Sequence of chain 3.A:
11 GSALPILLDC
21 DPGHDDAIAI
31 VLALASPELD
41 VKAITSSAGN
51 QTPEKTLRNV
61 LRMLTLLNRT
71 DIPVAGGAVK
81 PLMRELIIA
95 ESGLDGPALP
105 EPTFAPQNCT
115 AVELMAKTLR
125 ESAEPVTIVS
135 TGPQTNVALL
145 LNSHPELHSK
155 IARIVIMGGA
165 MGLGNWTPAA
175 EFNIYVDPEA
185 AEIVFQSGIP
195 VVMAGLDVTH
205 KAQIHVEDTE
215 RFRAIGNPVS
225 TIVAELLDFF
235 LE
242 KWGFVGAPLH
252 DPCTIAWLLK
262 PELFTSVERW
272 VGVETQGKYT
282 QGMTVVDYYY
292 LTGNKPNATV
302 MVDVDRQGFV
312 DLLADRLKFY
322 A

Binding-site contacts:
Ligand atom C5 contacts residue ASN169 of chain 3.A at 3.8 Å.
Ligand atom O4 contacts residue GLU175 of chain 3.A at 4.0 Å.
Ligand atom O3 contacts residue ASP252 of chain 3.A at 2.8 Å (salt-bridge).
Ligand atom O3 contacts residue THR135 of chain 3.A at 3.1 Å (h-bond).
Ligand atom O1 contacts residue ASN50 of chain 3.A at 2.6 Å (h-bond).
Ligand atom O2 contacts residue ASP26 of chain 3.A at 3.4 Å (salt-bridge).
Ligand atom C2 contacts residue HIS251 of chain 3.A at 4.2 Å.
Ligand atom O5 contacts residue MET161 of chain 3.A at 4.2 Å.
Ligand atom O4 contacts residue PHE176 of chain 3.A at 3.7 Å.
Ligand atom O4 contacts residue ASN177 of chain 3.A at 4.2 Å.
Ligand atom O2 contacts residue ASN50 of chain 3.A at 2.9 Å (h-bond).
Ligand atom C5 contacts residue MET161 of chain 3.A at 3.6 Å (hydrophobic).
Ligand atom C3 contacts residue ASN177 of chain 3.A at 4.0 Å.
Ligand atom O2 contacts residue ASP252 of chain 3.A at 3.5 Å (salt-bridge).
Ligand atom C2 contacts residue ASP25 of chain 3.A at 3.4 Å.
Ligand atom C3 contacts residue CA1 of chain 3.C at 3.8 Å.
Ligand atom C5 contacts residue GLU175 of chain 3.A at 3.4 Å.
Ligand atom O2 contacts residue ASP25 of chain 3.A at 2.8 Å (salt-bridge).
Ligand atom O5 contacts residue LEU200 of chain 3.A at 3.9 Å.
Ligand atom C1 contacts residue PHE176 of chain 3.A at 4.2 Å (hydrophobic).
Ligand atom O3 contacts residue ASN177 of chain 3.A at 3.0 Å (h-bond).
Ligand atom O5 contacts residue GLU175 of chain 3.A at 2.7 Å (salt-bridge).
Ligand atom C3 contacts residue HIS251 of chain 3.A at 4.0 Å.
Ligand atom O5 contacts residue PHE176 of chain 3.A at 4.1 Å.
Ligand atom C3 contacts residue ASP252 of chain 3.A at 3.4 Å.
Ligand atom C3 contacts residue ASP25 of chain 3.A at 3.4 Å.
Ligand atom C4 contacts residue MET161 of chain 3.A at 3.8 Å (hydrophobic).
Ligand atom O3 contacts residue MET161 of chain 3.A at 3.6 Å.
Ligand atom O1 contacts residue PHE176 of chain 3.A at 3.5 Å.
Ligand atom C1 contacts residue ASN50 of chain 3.A at 3.7 Å.
Ligand atom C4 contacts residue GLU175 of chain 3.A at 3.4 Å.
Ligand atom C3 contacts residue MET161 of chain 3.A at 3.8 Å (hydrophobic).
Ligand atom O3 contacts residue CA1 of chain 3.C at 2.7 Å.
Ligand atom C2 contacts residue CA1 of chain 3.C at 3.8 Å.
Ligand atom C5 contacts residue HIS251 of chain 3.A at 3.6 Å.
Ligand atom O2 contacts residue CA1 of chain 3.C at 2.7 Å.
Ligand atom O3 contacts residue ASP25 of chain 3.A at 3.9 Å.
Ligand atom C4 contacts residue ASN177 of chain 3.A at 3.8 Å.
Ligand atom O5 contacts residue ASN169 of chain 3.A at 2.7 Å (h-bond).
Ligand atom C2 contacts residue ASN50 of chain 3.A at 4.1 Å.

A small-molecule ligand and the protein it binds are described below.
Small molecule (SMILES): OC[C@H]1O[C@H](O)[C@H](O)[C@@H]1O